Binding-site contacts:
Ligand atom C3 contacts residue ASN311 of chain 1.A at 3.7 Å.
Ligand atom C7 contacts residue GLN560 of chain 1.A at 3.7 Å.
Ligand atom C2 contacts residue ASN311 of chain 1.A at 2.4 Å.
Ligand atom N2 contacts residue GLN560 of chain 1.A at 3.0 Å (h-bond).
Ligand atom C1 contacts residue ASN311 of chain 1.A at 1.4 Å.
Ligand atom C5 contacts residue ASN311 of chain 1.A at 3.7 Å.
Ligand atom C7 contacts residue ASN311 of chain 1.A at 3.5 Å.
Ligand atom C8 contacts residue GLN560 of chain 1.A at 3.6 Å.
Ligand atom C4 contacts residue ASN311 of chain 1.A at 4.2 Å.
Ligand atom O6 contacts residue ASN311 of chain 1.A at 4.3 Å.
Ligand atom O3 contacts residue GLN560 of chain 1.A at 4.1 Å.
Ligand atom C3 contacts residue GLN560 of chain 1.A at 3.9 Å.
Ligand atom N2 contacts residue ASN311 of chain 1.A at 2.8 Å (h-bond).
Ligand atom O5 contacts residue ASN311 of chain 1.A at 2.4 Å (h-bond).
Ligand atom O7 contacts residue ASN311 of chain 1.A at 3.8 Å.
Ligand atom C2 contacts residue GLN560 of chain 1.A at 4.0 Å.

Sequence of chain 1.A:
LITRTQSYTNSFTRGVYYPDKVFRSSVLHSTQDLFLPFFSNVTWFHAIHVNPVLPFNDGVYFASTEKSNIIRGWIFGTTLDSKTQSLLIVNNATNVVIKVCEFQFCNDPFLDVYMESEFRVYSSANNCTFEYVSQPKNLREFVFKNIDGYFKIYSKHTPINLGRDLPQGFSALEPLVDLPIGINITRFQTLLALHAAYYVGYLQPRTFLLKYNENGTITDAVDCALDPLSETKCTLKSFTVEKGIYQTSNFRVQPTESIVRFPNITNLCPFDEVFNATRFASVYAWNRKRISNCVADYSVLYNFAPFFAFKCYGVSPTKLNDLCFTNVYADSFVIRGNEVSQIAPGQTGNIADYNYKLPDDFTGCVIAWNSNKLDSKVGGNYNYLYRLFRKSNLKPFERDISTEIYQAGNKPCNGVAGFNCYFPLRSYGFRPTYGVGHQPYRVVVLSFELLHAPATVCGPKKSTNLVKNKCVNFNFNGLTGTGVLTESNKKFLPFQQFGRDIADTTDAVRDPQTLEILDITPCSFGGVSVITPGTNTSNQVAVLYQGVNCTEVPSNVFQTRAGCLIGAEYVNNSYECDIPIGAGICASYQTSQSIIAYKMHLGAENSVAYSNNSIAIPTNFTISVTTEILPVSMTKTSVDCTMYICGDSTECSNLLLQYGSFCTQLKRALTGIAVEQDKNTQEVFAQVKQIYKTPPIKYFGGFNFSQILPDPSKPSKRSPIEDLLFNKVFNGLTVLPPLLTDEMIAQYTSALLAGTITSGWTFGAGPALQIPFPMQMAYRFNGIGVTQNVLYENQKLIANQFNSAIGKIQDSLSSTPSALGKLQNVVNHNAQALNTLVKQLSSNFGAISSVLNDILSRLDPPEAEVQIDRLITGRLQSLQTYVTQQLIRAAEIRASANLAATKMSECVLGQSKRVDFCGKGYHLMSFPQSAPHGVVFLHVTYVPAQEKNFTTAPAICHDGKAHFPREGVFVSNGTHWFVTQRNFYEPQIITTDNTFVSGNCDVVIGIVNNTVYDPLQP

A protein and the small-molecule ligand that binds it are described below.
Small molecule (SMILES): CC(=O)N[C@H]1[C@H](O[C@H]2[C@H](O)[C@@H](NC(C)=O)CO[C@@H]2CO)O[C@H](CO)[C@@H](O)[C@@H]1O